Binding-site contacts:
Ligand atom CZ3 contacts residue ILE38 of chain 1.B at 3.8 Å (hydrophobic).
Ligand atom CD1 contacts residue GLY35 of chain 1.B at 3.7 Å.
Ligand atom CE2 contacts residue ILE38 of chain 1.B at 3.7 Å (hydrophobic).
Ligand atom N contacts residue LYS28 of chain 1.B at 3.1 Å (salt-bridge).
Ligand atom CB contacts residue TYR77 of chain 1.B at 3.8 Å (hydrophobic).
Ligand atom NE1 contacts residue GLY35 of chain 1.B at 3.4 Å.
Ligand atom CA contacts residue TYR77 of chain 1.B at 3.7 Å (hydrophobic).
Ligand atom CD1 contacts residue MET39 of chain 1.B at 3.4 Å (hydrophobic).
Ligand atom N contacts residue PHE32 of chain 1.B at 3.5 Å.
Ligand atom N contacts residue LEU31 of chain 1.B at 3.7 Å.
Ligand atom O contacts residue LYS28 of chain 1.B at 3.3 Å.
Ligand atom NE1 contacts residue LEU31 of chain 1.B at 2.9 Å (h-bond).
Ligand atom O contacts residue TYR77 of chain 1.B at 2.5 Å (h-bond).
Ligand atom O contacts residue HIS73 of chain 1.B at 3.5 Å.
Ligand atom CD2 contacts residue HIS50 of chain 1.B at 3.6 Å.
Ligand atom CZ2 contacts residue LEU34 of chain 1.B at 3.7 Å (hydrophobic).
Ligand atom O contacts residue LEU31 of chain 1.B at 3.7 Å.
Ligand atom N contacts residue GLN49 of chain 1.B at 2.9 Å (h-bond).
Ligand atom CE2 contacts residue HIS50 of chain 1.B at 3.6 Å.
Ligand atom CA contacts residue GLN49 of chain 1.B at 3.4 Å.
Ligand atom C contacts residue TYR77 of chain 1.B at 3.1 Å (hydrophobic).
Ligand atom CE2 contacts residue VAL70 of chain 1.B at 3.5 Å (hydrophobic).
Ligand atom CZ contacts residue ILE38 of chain 1.B at 3.5 Å (hydrophobic).
Ligand atom CE1 contacts residue MET39 of chain 1.B at 3.6 Å (hydrophobic).
Ligand atom N contacts residue TYR77 of chain 1.B at 3.5 Å (h-bond).
Ligand atom C contacts residue GLN49 of chain 1.B at 3.6 Å.
Ligand atom O contacts residue VAL70 of chain 1.B at 3.6 Å.
Ligand atom CA contacts residue GLN49 of chain 1.B at 3.6 Å.
Ligand atom O contacts residue GLN49 of chain 1.B at 3.6 Å.
Ligand atom CB contacts residue PHE32 of chain 1.B at 3.8 Å (hydrophobic).
Ligand atom C contacts residue VAL70 of chain 1.B at 3.7 Å (hydrophobic).
Ligand atom CB contacts residue GLN49 of chain 1.B at 3.4 Å.
Ligand atom CE2 contacts residue GLY35 of chain 1.B at 3.6 Å.
Ligand atom O contacts residue LEU31 of chain 1.B at 3.8 Å.
Ligand atom CZ2 contacts residue GLY35 of chain 1.B at 3.8 Å.
Ligand atom CD1 contacts residue HIS73 of chain 1.B at 3.8 Å.
Ligand atom CD2 contacts residue TYR44 of chain 1.B at 3.8 Å (hydrophobic).
Ligand atom CG contacts residue LYS28 of chain 1.B at 3.7 Å.
Ligand atom CE2 contacts residue LEU31 of chain 1.B at 3.8 Å (hydrophobic).
Ligand atom CD2 contacts residue GLN49 of chain 1.B at 3.4 Å.

The protein below binds the small molecule below.
Small molecule (SMILES): CC(=O)N[C@H](C(=O)N[C@@H](CO)C(=O)N[C@@H](Cc1ccccc1)C(=O)N[C@@H](C)C(=O)N[C@@H](CCC(=O)O)C(=O)N[C@@H](Cc1ccc(O)cc1)C(=O)N[C@@H](CC1=c2ccccc2=NC1)C(=O)N[C@@H](C)C(=O)N[C@@H](CC(C)C)C(=O)N[C@@H](CC(C)C)C(=O)N[C@@H]1CCC[C@@H]1C(=O)N1CCC[C@H]1C(N)=O)[C@@H](C)O

Sequence of chain 1.B:
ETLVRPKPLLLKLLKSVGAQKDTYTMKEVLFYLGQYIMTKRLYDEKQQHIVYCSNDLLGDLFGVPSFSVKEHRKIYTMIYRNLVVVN